Sequence of chain 1.D:
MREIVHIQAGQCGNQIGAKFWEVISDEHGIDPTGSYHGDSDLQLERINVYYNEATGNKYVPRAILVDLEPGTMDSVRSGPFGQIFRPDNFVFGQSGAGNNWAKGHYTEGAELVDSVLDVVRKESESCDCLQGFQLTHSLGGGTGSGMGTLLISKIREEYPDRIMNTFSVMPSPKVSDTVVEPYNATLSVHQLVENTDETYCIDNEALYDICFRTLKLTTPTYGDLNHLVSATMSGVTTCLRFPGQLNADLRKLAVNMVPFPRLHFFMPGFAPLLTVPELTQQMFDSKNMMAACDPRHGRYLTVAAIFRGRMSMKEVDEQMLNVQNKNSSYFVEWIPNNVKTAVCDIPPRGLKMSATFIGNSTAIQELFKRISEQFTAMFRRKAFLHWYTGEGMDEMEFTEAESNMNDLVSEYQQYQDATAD

This small molecule binds to this protein.
Small molecule (SMILES): COc1cc2cc(c1Cl)N(C)C(=O)C[C@H](OC(=O)C(C)C)[C@]1(C)O[C@H]1[C@@H](C)[C@@H]1C[C@@](O)(NC(=O)O1)[C@H](OC)C=CC=C(C)C2

Binding-site contacts:
Ligand atom C33 contacts residue TRP397 of chain 1.D at 3.0 Å (hydrophobic).
Ligand atom C18 contacts residue LYS103 of chain 1.D at 3.9 Å.
Ligand atom O17 contacts residue TRP397 of chain 1.D at 3.6 Å.
Ligand atom O37 contacts residue GLY98 of chain 1.D at 3.8 Å.
Ligand atom O32 contacts residue GLY98 of chain 1.D at 2.7 Å (h-bond).
Ligand atom N20 contacts residue LYS103 of chain 1.D at 3.9 Å.
Ligand atom C13 contacts residue PHE394 of chain 1.D at 3.5 Å (hydrophobic).
Ligand atom C21 contacts residue GLY98 of chain 1.D at 3.6 Å.
Ligand atom N20 contacts residue TRP397 of chain 1.D at 4.0 Å.
Ligand atom O19 contacts residue TRP397 of chain 1.D at 3.3 Å.
Ligand atom N07 contacts residue PHE394 of chain 1.D at 3.3 Å.
Ligand atom C28 contacts residue TRP397 of chain 1.D at 3.5 Å (hydrophobic).
Ligand atom O09 contacts residue PHE394 of chain 1.D at 4.1 Å.
Ligand atom O19 contacts residue LYS103 of chain 1.D at 3.2 Å (salt-bridge).
Ligand atom C13 contacts residue TRP397 of chain 1.D at 4.0 Å (hydrophobic).
Ligand atom N20 contacts residue GLY98 of chain 1.D at 3.6 Å (h-bond).
Ligand atom C16 contacts residue GLY98 of chain 1.D at 3.3 Å.
Ligand atom C41 contacts residue VAL179 of chain 1.D at 3.8 Å (hydrophobic).
Ligand atom C22 contacts residue TRP397 of chain 1.D at 4.1 Å (hydrophobic).
Ligand atom C18 contacts residue TRP397 of chain 1.D at 3.4 Å (hydrophobic).
Ligand atom C18 contacts residue GLY98 of chain 1.D at 3.9 Å.
Ligand atom C18 contacts residue ASN100 of chain 1.D at 3.7 Å.
Ligand atom O37 contacts residue ASN99 of chain 1.D at 2.9 Å (h-bond).
Ligand atom O19 contacts residue ASN100 of chain 1.D at 2.8 Å (h-bond).
Ligand atom C25 contacts residue TRP397 of chain 1.D at 4.2 Å (hydrophobic).
Ligand atom C08 contacts residue VAL179 of chain 1.D at 4.2 Å (hydrophobic).
Ligand atom C15 contacts residue VAL180 of chain 1.D at 4.0 Å (hydrophobic).
Ligand atom O17 contacts residue ASN100 of chain 1.D at 3.9 Å.
Ligand atom C33 contacts residue PHE394 of chain 1.D at 3.8 Å (hydrophobic).
Ligand atom O37 contacts residue THR178 of chain 1.D at 3.9 Å.
Ligand atom O09 contacts residue VAL179 of chain 1.D at 3.0 Å.
Ligand atom C41 contacts residue PHE394 of chain 1.D at 3.2 Å (hydrophobic).
Ligand atom C31 contacts residue GLY98 of chain 1.D at 3.9 Å.
Ligand atom C06 contacts residue PHE394 of chain 1.D at 3.8 Å (hydrophobic).
Ligand atom C36 contacts residue ASN99 of chain 1.D at 3.9 Å.
Ligand atom O17 contacts residue GLY98 of chain 1.D at 3.9 Å.
Ligand atom C08 contacts residue PHE394 of chain 1.D at 3.9 Å (hydrophobic).
Ligand atom O34 contacts residue PHE394 of chain 1.D at 3.8 Å.
Ligand atom C14 contacts residue VAL180 of chain 1.D at 3.4 Å (hydrophobic).
Ligand atom O34 contacts residue VAL180 of chain 1.D at 3.3 Å.